A protein and the small-molecule ligand that binds it are described below.
Small molecule (SMILES): CC(=O)N[C@H]1[C@H](O[C@H]2[C@H](O)[C@@H](NC(C)=O)CO[C@@H]2CO)O[C@H](CO)[C@@H](O[C@@H]2O[C@H](CO[C@H]3O[C@H](CO)[C@@H](O)[C@H](O)[C@@H]3O)[C@@H](O)[C@H](O)[C@@H]2O)[C@@H]1O

Binding-site contacts:
Ligand atom C4 contacts residue ASN276 of chain 1.A at 4.2 Å.
Ligand atom C3 contacts residue THR278 of chain 1.A at 4.3 Å.
Ligand atom C3 contacts residue ASN276 of chain 1.A at 3.8 Å.
Ligand atom C2 contacts residue ASN276 of chain 1.A at 2.5 Å.
Ligand atom C5 contacts residue ASN276 of chain 1.A at 3.7 Å.
Ligand atom C1 contacts residue THR278 of chain 1.A at 4.2 Å.
Ligand atom C1 contacts residue ASN276 of chain 1.A at 1.4 Å.
Ligand atom C8 contacts residue GLU277 of chain 1.A at 4.3 Å.
Ligand atom N2 contacts residue ASN276 of chain 1.A at 2.8 Å (h-bond).
Ligand atom O5 contacts residue ASN276 of chain 1.A at 2.4 Å (h-bond).
Ligand atom C8 contacts residue PHE275 of chain 1.A at 4.3 Å (hydrophobic).
Ligand atom O7 contacts residue ASN276 of chain 1.A at 4.1 Å.
Ligand atom C7 contacts residue ASN276 of chain 1.A at 3.6 Å.
Ligand atom C5 contacts residue THR278 of chain 1.A at 4.4 Å.
Ligand atom N2 contacts residue GLU277 of chain 1.A at 4.5 Å.

Sequence of chain 1.A:
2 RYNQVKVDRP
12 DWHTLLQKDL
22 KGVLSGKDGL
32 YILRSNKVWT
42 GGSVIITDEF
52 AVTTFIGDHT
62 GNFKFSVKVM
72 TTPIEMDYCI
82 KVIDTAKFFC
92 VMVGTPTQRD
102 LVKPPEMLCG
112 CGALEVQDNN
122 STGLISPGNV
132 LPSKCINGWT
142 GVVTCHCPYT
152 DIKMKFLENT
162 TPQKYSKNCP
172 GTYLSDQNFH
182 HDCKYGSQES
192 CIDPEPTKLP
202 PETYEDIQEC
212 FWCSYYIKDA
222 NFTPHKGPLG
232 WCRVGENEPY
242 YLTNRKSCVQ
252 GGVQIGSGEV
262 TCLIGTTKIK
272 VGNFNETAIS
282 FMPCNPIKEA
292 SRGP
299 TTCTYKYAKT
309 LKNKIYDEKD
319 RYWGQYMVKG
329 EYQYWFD